Binding-site contacts:
Ligand atom O3' contacts residue HIS143 of chain 1.B at 4.3 Å.
Ligand atom O3' contacts residue LYS82 of chain 1.B at 2.2 Å (salt-bridge).
Ligand atom C1 contacts residue LYS82 of chain 1.D at 4.3 Å.
Ligand atom C4' contacts residue HIS143 of chain 1.B at 4.5 Å.
Ligand atom C1' contacts residue LYS82 of chain 1.D at 2.8 Å.
Ligand atom C5 contacts residue HIS143 of chain 1.B at 3.6 Å.
Ligand atom C5 contacts residue LYS82 of chain 1.B at 3.7 Å.
Ligand atom O1' contacts residue LYS82 of chain 1.D at 2.3 Å (salt-bridge).
Ligand atom C4' contacts residue LYS82 of chain 1.B at 1.3 Å.
Ligand atom C2' contacts residue LYS82 of chain 1.D at 2.4 Å.
Ligand atom C3 contacts residue LYS82 of chain 1.B at 2.7 Å.
Ligand atom C6 contacts residue HIS143 of chain 1.B at 4.0 Å.
Ligand atom C2 contacts residue LYS82 of chain 1.B at 4.1 Å.
Ligand atom C1 contacts residue HIS143 of chain 1.B at 4.5 Å.
Ligand atom C4 contacts residue LYS82 of chain 1.B at 2.4 Å.
Ligand atom C3' contacts residue LYS82 of chain 1.D at 1.3 Å.
Ligand atom C4 contacts residue HIS143 of chain 1.B at 4.1 Å.

Sequence of chain 1.D:
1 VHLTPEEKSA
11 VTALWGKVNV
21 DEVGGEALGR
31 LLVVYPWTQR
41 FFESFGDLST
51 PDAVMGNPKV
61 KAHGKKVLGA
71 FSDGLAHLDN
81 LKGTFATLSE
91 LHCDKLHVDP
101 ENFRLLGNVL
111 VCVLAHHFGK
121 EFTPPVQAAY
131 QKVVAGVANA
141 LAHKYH

This small molecule binds to this protein.
Small molecule (SMILES): O=C(O)/C=C/c1ccc(C(=O)O)cc1

Sequence of chain 1.B:
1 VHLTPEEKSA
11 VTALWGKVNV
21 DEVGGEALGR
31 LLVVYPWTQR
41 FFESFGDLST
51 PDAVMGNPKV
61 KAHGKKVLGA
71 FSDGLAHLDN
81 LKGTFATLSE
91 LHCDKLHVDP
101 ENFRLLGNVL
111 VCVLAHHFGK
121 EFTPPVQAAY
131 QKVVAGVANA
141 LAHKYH